Binding-site contacts:
Ligand atom C2 contacts residue ASN80 of chain 1.C at 4.4 Å.
Ligand atom O5 contacts residue ASN80 of chain 1.C at 3.3 Å.
Ligand atom C1 contacts residue ASN80 of chain 1.C at 3.0 Å.
Ligand atom O6 contacts residue ASN49 of chain 1.C at 4.1 Å.
Ligand atom O6 contacts residue PRO650 of chain 1.C at 4.5 Å.
Ligand atom C5 contacts residue TYR47 of chain 1.C at 3.8 Å (hydrophobic).
Ligand atom O5 contacts residue TYR47 of chain 1.C at 3.1 Å.
Ligand atom C6 contacts residue ASN80 of chain 1.C at 4.3 Å.
Ligand atom C2 contacts residue TYR47 of chain 1.C at 3.6 Å (hydrophobic).
Ligand atom C4 contacts residue TYR47 of chain 1.C at 3.5 Å (hydrophobic).
Ligand atom C1 contacts residue TYR47 of chain 1.C at 3.7 Å (hydrophobic).
Ligand atom C5 contacts residue ASN80 of chain 1.C at 4.1 Å.
Ligand atom C3 contacts residue TYR47 of chain 1.C at 3.8 Å (hydrophobic).
Ligand atom O4 contacts residue TYR47 of chain 1.C at 4.3 Å.
Ligand atom C6 contacts residue TYR47 of chain 1.C at 4.0 Å (hydrophobic).
Ligand atom C7 contacts residue ASN80 of chain 1.C at 4.4 Å.
Ligand atom O3 contacts residue TYR47 of chain 1.C at 3.5 Å (h-bond).
Ligand atom O6 contacts residue ASN80 of chain 1.C at 3.7 Å.
Ligand atom O7 contacts residue ASN80 of chain 1.C at 3.7 Å.

The small molecule below binds the protein below.
Small molecule (SMILES): CC(=O)N[C@@H]1[C@@H](O)[C@H](O)[C@@H](CO)O[C@H]1O

Sequence of chain 1.C:
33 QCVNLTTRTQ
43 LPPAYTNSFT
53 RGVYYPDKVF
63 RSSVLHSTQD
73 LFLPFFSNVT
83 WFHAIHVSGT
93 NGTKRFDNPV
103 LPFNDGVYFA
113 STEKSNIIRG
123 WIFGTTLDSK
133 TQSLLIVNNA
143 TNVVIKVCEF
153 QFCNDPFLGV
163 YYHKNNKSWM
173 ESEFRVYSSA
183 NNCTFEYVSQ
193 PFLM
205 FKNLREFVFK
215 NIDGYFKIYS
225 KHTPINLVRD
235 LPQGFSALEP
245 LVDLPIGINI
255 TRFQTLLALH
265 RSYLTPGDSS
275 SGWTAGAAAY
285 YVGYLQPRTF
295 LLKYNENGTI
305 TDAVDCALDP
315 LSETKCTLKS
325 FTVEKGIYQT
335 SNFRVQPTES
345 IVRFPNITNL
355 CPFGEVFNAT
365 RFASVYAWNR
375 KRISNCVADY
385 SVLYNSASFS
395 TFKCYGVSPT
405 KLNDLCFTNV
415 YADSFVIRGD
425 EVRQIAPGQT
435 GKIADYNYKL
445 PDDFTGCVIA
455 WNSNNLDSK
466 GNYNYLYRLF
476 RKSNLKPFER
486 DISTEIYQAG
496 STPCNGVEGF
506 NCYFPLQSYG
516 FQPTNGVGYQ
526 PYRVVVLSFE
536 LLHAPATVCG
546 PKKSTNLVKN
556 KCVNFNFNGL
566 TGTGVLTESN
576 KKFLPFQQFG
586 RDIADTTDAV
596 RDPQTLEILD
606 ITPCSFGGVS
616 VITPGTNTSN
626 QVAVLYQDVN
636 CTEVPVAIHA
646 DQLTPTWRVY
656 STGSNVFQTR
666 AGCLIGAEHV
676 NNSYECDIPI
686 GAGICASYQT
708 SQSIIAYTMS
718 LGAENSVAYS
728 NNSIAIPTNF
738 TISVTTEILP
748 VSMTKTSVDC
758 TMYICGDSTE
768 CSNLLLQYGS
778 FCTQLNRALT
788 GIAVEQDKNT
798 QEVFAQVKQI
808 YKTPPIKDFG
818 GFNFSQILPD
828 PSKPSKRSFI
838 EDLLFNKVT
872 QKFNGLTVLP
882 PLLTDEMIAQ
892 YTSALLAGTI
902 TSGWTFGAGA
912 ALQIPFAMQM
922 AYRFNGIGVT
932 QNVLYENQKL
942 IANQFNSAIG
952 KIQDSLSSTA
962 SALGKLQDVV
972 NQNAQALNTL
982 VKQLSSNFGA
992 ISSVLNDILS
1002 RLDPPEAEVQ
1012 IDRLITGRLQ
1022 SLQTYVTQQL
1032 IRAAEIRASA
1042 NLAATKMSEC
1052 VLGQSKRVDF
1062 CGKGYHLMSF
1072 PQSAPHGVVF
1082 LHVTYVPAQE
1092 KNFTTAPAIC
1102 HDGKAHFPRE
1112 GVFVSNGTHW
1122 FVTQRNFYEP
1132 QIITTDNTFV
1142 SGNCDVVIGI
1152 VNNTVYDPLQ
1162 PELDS